Sequence of chain 2.A:
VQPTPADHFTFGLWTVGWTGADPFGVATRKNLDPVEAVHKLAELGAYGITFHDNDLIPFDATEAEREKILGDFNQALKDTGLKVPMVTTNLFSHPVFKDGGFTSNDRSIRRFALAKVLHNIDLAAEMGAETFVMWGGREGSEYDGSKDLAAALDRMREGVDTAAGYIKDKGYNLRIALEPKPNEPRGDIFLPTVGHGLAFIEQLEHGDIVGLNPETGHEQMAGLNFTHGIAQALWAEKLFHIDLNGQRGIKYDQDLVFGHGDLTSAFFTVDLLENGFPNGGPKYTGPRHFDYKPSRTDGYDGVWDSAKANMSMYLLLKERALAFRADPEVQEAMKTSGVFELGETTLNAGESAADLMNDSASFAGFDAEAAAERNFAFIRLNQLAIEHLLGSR

Binding-site contacts:
Ligand atom O4 contacts residue ASP244 of chain 1.B at 3.0 Å (salt-bridge).
Ligand atom C2 contacts residue GLU180 of chain 1.B at 3.6 Å.
Ligand atom O4 contacts residue GLU180 of chain 1.B at 2.6 Å (salt-bridge).
Ligand atom O1 contacts residue HIS219 of chain 1.B at 3.2 Å (h-bond).
Ligand atom O2 contacts residue ASP244 of chain 1.B at 4.1 Å.
Ligand atom O3 contacts residue ASP292 of chain 1.B at 2.9 Å (salt-bridge).
Ligand atom O5 contacts residue TRP136 of chain 1.B at 3.6 Å.
Ligand atom O5 contacts residue THR89 of chain 1.B at 4.1 Å.
Ligand atom O1 contacts residue LYS182 of chain 1.B at 3.3 Å (salt-bridge).
Ligand atom O2 contacts residue ASP292 of chain 1.B at 2.8 Å (salt-bridge).
Ligand atom O2 contacts residue GLU216 of chain 1.B at 2.7 Å (salt-bridge).
Ligand atom O2 contacts residue GLU180 of chain 1.B at 3.0 Å (salt-bridge).
Ligand atom C2 contacts residue GLU216 of chain 1.B at 4.1 Å.
Ligand atom O2 contacts residue MG1 of chain 1.F at 2.2 Å.
Ligand atom O5 contacts residue HIS53 of chain 1.B at 2.8 Å (h-bond).
Ligand atom C5 contacts residue GLU180 of chain 1.B at 4.0 Å.
Ligand atom C3 contacts residue MG1 of chain 1.F at 3.5 Å.
Ligand atom C4 contacts residue MG1 of chain 1.F at 3.3 Å.
Ligand atom C5 contacts residue HIS53 of chain 1.B at 3.2 Å.
Ligand atom O1 contacts residue PHE25 of chain 2.A at 3.9 Å.
Ligand atom C2 contacts residue TRP136 of chain 1.B at 3.7 Å (hydrophobic).
Ligand atom O3 contacts residue MG1 of chain 1.F at 3.6 Å.
Ligand atom O4 contacts residue ASP292 of chain 1.B at 3.0 Å (salt-bridge).
Ligand atom C4 contacts residue GLU180 of chain 1.B at 3.1 Å.
Ligand atom C3 contacts residue ASP292 of chain 1.B at 3.7 Å.
Ligand atom C5 contacts residue THR89 of chain 1.B at 4.0 Å.
Ligand atom O5 contacts residue PHE93 of chain 1.B at 4.0 Å.
Ligand atom C1 contacts residue HIS219 of chain 1.B at 4.1 Å.
Ligand atom C4 contacts residue TRP136 of chain 1.B at 3.8 Å (hydrophobic).
Ligand atom C1 contacts residue TRP136 of chain 1.B at 3.8 Å (hydrophobic).
Ligand atom C4 contacts residue ASP292 of chain 1.B at 3.9 Å.
Ligand atom C2 contacts residue MG1 of chain 1.F at 3.3 Å.
Ligand atom C2 contacts residue HIS219 of chain 1.B at 4.0 Å.
Ligand atom O1 contacts residue TRP136 of chain 1.B at 3.4 Å.
Ligand atom O2 contacts residue HIS219 of chain 1.B at 3.5 Å (h-bond).
Ligand atom O4 contacts residue MG1 of chain 1.F at 2.2 Å.
Ligand atom O3 contacts residue TRP15 of chain 1.B at 3.3 Å (h-bond).
Ligand atom C2 contacts residue ASP292 of chain 1.B at 3.8 Å.
Ligand atom C3 contacts residue TRP136 of chain 1.B at 4.0 Å (hydrophobic).
Ligand atom C1 contacts residue PHE25 of chain 2.A at 3.9 Å (hydrophobic).

Sequence of chain 1.B:
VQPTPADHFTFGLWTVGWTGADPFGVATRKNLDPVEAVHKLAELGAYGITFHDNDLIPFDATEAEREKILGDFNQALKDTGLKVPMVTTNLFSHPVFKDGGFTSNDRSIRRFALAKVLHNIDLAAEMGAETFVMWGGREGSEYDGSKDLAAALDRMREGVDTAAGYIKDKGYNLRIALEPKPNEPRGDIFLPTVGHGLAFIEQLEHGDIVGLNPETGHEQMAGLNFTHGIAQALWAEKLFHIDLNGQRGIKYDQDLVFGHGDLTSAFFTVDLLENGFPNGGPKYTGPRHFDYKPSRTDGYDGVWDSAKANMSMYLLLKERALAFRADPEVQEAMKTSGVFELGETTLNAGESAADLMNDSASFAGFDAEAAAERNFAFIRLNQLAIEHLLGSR

The protein below binds the small molecule below.
Small molecule (SMILES): OC[C@@H](O)C(O)[C@@H](O)CO